Binding-site contacts:
Ligand atom O6 contacts residue SER269 of chain 1.E at 3.4 Å (h-bond).
Ligand atom C6 contacts residue SER269 of chain 1.E at 4.1 Å.
Ligand atom C5 contacts residue ASN420 of chain 1.E at 3.8 Å.
Ligand atom C8 contacts residue NAG1 of chain 1.CA at 3.2 Å.
Ligand atom C1 contacts residue ASN420 of chain 1.E at 1.5 Å.
Ligand atom O5 contacts residue ASN420 of chain 1.E at 2.5 Å (h-bond).
Ligand atom C1 contacts residue SER269 of chain 1.E at 3.8 Å.
Ligand atom O7 contacts residue ASN420 of chain 1.E at 3.4 Å (h-bond).
Ligand atom C7 contacts residue NAG1 of chain 1.CA at 4.3 Å.
Ligand atom C5 contacts residue SER269 of chain 1.E at 4.1 Å.
Ligand atom C4 contacts residue ASN420 of chain 1.E at 4.4 Å.
Ligand atom O5 contacts residue SER269 of chain 1.E at 3.0 Å (h-bond).
Ligand atom C8 contacts residue ASN420 of chain 1.E at 4.1 Å.
Ligand atom N2 contacts residue ASN420 of chain 1.E at 2.9 Å (h-bond).
Ligand atom C3 contacts residue ASN420 of chain 1.E at 3.9 Å.
Ligand atom C8 contacts residue ASN240 of chain 1.E at 3.7 Å.
Ligand atom C7 contacts residue ASN420 of chain 1.E at 3.3 Å.
Ligand atom C2 contacts residue ASN420 of chain 1.E at 2.5 Å.

Sequence of chain 1.E:
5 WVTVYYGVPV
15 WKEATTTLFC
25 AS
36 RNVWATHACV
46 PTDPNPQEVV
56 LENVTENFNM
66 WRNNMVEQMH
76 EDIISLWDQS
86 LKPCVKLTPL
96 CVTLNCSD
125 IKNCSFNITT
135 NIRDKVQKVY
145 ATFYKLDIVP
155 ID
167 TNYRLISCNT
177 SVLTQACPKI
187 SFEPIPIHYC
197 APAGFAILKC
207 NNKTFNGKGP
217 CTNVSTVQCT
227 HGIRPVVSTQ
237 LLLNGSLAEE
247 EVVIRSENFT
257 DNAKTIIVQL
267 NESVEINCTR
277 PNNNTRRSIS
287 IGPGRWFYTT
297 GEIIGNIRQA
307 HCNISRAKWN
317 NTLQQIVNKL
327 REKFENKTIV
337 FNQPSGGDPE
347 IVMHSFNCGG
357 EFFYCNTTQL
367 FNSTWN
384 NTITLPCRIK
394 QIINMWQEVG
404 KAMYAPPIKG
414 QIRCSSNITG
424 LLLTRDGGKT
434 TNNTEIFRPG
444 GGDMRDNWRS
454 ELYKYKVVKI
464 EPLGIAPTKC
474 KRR

This small molecule binds to this protein.
Small molecule (SMILES): CC(=O)N[C@@H]1[C@@H](O)[C@H](O)[C@@H](CO)O[C@H]1O